Binding-site contacts:
Ligand atom C2' contacts residue PRO203 of chain 18.A at 3.3 Å (hydrophobic).
Ligand atom C6 contacts residue PRO203 of chain 18.A at 4.0 Å (hydrophobic).
Ligand atom N1 contacts residue VAL202 of chain 18.A at 3.5 Å.
Ligand atom C2 contacts residue VAL202 of chain 18.A at 4.1 Å (hydrophobic).
Ligand atom N6 contacts residue GLY420 of chain 18.A at 3.7 Å.
Ligand atom C4 contacts residue VAL202 of chain 18.A at 3.7 Å (hydrophobic).
Ligand atom C4 contacts residue PRO203 of chain 18.A at 4.1 Å (hydrophobic).
Ligand atom C2' contacts residue HIS413 of chain 18.A at 3.7 Å.
Ligand atom C2 contacts residue PRO203 of chain 18.A at 4.0 Å (hydrophobic).
Ligand atom C6 contacts residue PRO203 of chain 18.A at 4.0 Å (hydrophobic).
Ligand atom N7 contacts residue SER415 of chain 18.A at 3.9 Å.
Ligand atom C6 contacts residue VAL202 of chain 18.A at 4.1 Å (hydrophobic).
Ligand atom C4 contacts residue ASP201 of chain 18.A at 3.5 Å.
Ligand atom C2' contacts residue PRO414 of chain 18.A at 3.6 Å (hydrophobic).
Ligand atom C6 contacts residue GLY422 of chain 18.A at 3.7 Å.
Ligand atom OP2 contacts residue ASP409 of chain 51.A at 3.2 Å (salt-bridge).
Ligand atom C6 contacts residue SER415 of chain 18.A at 4.1 Å.
Ligand atom N6 contacts residue SER415 of chain 18.A at 3.8 Å.
Ligand atom N6 contacts residue PHE421 of chain 18.A at 3.8 Å.
Ligand atom C1' contacts residue PRO203 of chain 18.A at 4.1 Å (hydrophobic).
Ligand atom N6 contacts residue GLY422 of chain 18.A at 3.3 Å (h-bond).
Ligand atom C5 contacts residue PRO203 of chain 18.A at 4.0 Å (hydrophobic).
Ligand atom C2 contacts residue GLY422 of chain 18.A at 3.2 Å.
Ligand atom N1 contacts residue PRO203 of chain 18.A at 4.2 Å.
Ligand atom N4 contacts residue VAL202 of chain 18.A at 2.9 Å (h-bond).
Ligand atom C5 contacts residue ASP201 of chain 18.A at 3.3 Å.
Ligand atom N7 contacts residue ASN392 of chain 18.A at 4.2 Å.
Ligand atom N1 contacts residue PRO203 of chain 18.A at 3.8 Å.
Ligand atom C5 contacts residue ARG91 of chain 18.A at 4.2 Å.
Ligand atom C8 contacts residue HIS413 of chain 18.A at 3.9 Å.
Ligand atom N4 contacts residue ASP201 of chain 18.A at 2.6 Å.
Ligand atom O3' contacts residue PRO414 of chain 18.A at 4.2 Å.
Ligand atom N7 contacts residue PRO203 of chain 18.A at 4.1 Å.
Ligand atom N1 contacts residue GLY422 of chain 18.A at 2.9 Å (h-bond).
Ligand atom N3 contacts residue ASP201 of chain 18.A at 4.2 Å.
Ligand atom C4 contacts residue PRO203 of chain 18.A at 4.0 Å (hydrophobic).
Ligand atom C5 contacts residue VAL202 of chain 18.A at 3.6 Å (hydrophobic).
Ligand atom C5 contacts residue PRO203 of chain 18.A at 3.8 Å (hydrophobic).
Ligand atom N6 contacts residue VAL202 of chain 18.A at 4.2 Å.
Ligand atom N7 contacts residue HIS413 of chain 18.A at 4.2 Å.

Sequence of chain 51.A:
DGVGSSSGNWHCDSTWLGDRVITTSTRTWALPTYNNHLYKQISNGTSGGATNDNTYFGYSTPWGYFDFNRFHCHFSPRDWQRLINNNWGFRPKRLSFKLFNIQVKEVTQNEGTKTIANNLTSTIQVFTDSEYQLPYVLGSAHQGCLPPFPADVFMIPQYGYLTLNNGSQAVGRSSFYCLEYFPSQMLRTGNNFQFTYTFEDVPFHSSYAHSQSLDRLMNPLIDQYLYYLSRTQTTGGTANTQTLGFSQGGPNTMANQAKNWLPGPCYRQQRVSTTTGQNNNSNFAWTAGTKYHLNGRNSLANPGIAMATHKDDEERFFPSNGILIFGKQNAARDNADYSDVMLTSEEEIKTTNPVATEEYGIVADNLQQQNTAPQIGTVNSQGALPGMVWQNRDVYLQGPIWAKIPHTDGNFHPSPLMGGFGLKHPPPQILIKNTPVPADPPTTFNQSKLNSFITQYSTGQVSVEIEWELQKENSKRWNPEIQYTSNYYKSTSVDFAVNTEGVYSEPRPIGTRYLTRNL

Sequence of chain 18.A:
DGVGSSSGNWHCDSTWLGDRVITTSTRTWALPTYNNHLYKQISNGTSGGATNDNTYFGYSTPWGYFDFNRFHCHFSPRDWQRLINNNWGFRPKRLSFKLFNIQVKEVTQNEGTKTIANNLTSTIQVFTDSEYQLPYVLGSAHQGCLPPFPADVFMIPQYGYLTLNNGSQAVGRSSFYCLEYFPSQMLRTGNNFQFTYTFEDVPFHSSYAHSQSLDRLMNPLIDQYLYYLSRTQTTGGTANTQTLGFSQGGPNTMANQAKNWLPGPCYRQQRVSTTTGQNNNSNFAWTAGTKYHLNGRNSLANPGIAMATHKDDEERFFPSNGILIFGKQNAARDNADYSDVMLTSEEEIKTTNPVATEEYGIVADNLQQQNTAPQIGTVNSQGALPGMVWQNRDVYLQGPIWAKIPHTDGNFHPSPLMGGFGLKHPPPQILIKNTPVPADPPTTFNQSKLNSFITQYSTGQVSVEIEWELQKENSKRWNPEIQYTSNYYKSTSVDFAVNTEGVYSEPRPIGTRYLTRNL

The small molecule below binds the protein below.
Small molecule (SMILES): Nc1ccn([C@H]2C[C@H](O[P](=O)(O)OC[C@H]3O[C@@H](n4cnc5c(N)ncnc54)C[C@@H]3O)[C@@H](CO)O2)c(=O)n1